Sequence of chain 1.B:
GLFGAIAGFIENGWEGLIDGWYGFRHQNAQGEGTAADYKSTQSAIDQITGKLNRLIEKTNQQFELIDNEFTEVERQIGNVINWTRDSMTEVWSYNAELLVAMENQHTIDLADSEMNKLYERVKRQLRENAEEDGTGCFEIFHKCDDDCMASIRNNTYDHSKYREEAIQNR

Sequence of chain 1.A:
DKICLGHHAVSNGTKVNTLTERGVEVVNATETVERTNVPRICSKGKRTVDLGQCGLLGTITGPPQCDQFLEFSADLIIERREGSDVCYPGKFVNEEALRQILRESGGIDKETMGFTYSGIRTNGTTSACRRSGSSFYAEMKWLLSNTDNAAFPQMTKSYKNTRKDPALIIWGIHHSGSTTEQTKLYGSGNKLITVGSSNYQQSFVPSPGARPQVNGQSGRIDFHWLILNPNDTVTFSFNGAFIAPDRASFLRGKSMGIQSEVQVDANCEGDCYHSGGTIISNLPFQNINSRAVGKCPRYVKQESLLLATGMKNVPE

A protein and the small-molecule ligand that binds it are described below.
Small molecule (SMILES): CC(=O)N[C@@H]1[C@@H](O)[C@H](O)[C@@H](CO)O[C@H]1O

Binding-site contacts:
Ligand atom C2 contacts residue ASN32 of chain 1.A at 2.2 Å.
Ligand atom C1 contacts residue ASN32 of chain 1.A at 1.4 Å.
Ligand atom O5 contacts residue THR34 of chain 1.A at 4.5 Å.
Ligand atom O5 contacts residue THR313 of chain 1.A at 3.7 Å.
Ligand atom O6 contacts residue LEU52 of chain 1.B at 3.8 Å.
Ligand atom O6 contacts residue THR34 of chain 1.A at 4.4 Å.
Ligand atom C3 contacts residue ASN32 of chain 1.A at 3.6 Å.
Ligand atom O5 contacts residue ASN32 of chain 1.A at 2.3 Å (h-bond).
Ligand atom C1 contacts residue THR313 of chain 1.A at 4.2 Å.
Ligand atom O7 contacts residue ASN32 of chain 1.A at 3.8 Å.
Ligand atom O6 contacts residue THR313 of chain 1.A at 4.0 Å.
Ligand atom C6 contacts residue THR34 of chain 1.A at 3.8 Å.
Ligand atom N2 contacts residue ASN32 of chain 1.A at 2.9 Å (h-bond).
Ligand atom C7 contacts residue ASN32 of chain 1.A at 3.6 Å.
Ligand atom C5 contacts residue ASN32 of chain 1.A at 3.6 Å.
Ligand atom C4 contacts residue ASN32 of chain 1.A at 4.0 Å.
Ligand atom O5 contacts residue ALA33 of chain 1.A at 4.4 Å.